The small molecule below binds the protein below.
Small molecule (SMILES): O=C([O-])C(=O)[O-]

Binding-site contacts:
Ligand atom O4 contacts residue ARG296 of chain 1.D at 3.9 Å.
Ligand atom O3 contacts residue GLU282 of chain 1.E at 4.3 Å.
Ligand atom C2 contacts residue ARG296 of chain 1.D at 3.9 Å.
Ligand atom O2 contacts residue ARG296 of chain 1.D at 4.3 Å.
Ligand atom O1 contacts residue GLU282 of chain 1.E at 3.2 Å (salt-bridge).
Ligand atom C1 contacts residue GLU282 of chain 1.E at 4.0 Å.
Ligand atom O2 contacts residue ARG293 of chain 1.D at 2.9 Å (salt-bridge).
Ligand atom O2 contacts residue ALA289 of chain 1.D at 4.2 Å.
Ligand atom C1 contacts residue TYR278 of chain 1.E at 3.2 Å (hydrophobic).
Ligand atom O1 contacts residue TYR278 of chain 1.E at 2.8 Å (h-bond).
Ligand atom C2 contacts residue ARG293 of chain 1.D at 4.1 Å.
Ligand atom O4 contacts residue ALA289 of chain 1.D at 3.8 Å.
Ligand atom O3 contacts residue ARG296 of chain 1.D at 3.4 Å (salt-bridge).
Ligand atom O3 contacts residue TYR278 of chain 1.E at 3.0 Å (h-bond).
Ligand atom C1 contacts residue ARG296 of chain 1.D at 3.6 Å.
Ligand atom O1 contacts residue ARG296 of chain 1.D at 4.0 Å.

Sequence of chain 1.E:
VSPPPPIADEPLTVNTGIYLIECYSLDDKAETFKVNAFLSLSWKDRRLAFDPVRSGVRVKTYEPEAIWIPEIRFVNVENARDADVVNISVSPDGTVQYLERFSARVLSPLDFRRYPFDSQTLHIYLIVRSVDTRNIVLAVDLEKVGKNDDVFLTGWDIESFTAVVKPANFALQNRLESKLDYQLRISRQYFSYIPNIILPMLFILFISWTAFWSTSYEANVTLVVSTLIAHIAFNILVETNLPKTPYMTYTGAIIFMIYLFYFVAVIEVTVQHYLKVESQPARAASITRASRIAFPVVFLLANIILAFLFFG

Sequence of chain 1.D:
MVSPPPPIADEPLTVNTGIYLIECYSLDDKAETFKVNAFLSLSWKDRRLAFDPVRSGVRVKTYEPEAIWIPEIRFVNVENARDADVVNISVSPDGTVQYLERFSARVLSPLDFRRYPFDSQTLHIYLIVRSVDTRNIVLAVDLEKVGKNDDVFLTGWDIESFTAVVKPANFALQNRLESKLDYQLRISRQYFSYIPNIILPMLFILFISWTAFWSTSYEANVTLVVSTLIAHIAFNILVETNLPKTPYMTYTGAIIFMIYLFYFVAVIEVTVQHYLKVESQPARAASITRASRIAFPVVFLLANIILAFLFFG